A small-molecule ligand and the protein it binds are described below.
Small molecule (SMILES): CC(=O)N[C@H]1[C@H](O[C@H]2[C@H](O)[C@@H](NC(C)=O)CO[C@@H]2CO)O[C@H](CO)[C@@H](O)[C@@H]1O

Sequence of chain 1.A:
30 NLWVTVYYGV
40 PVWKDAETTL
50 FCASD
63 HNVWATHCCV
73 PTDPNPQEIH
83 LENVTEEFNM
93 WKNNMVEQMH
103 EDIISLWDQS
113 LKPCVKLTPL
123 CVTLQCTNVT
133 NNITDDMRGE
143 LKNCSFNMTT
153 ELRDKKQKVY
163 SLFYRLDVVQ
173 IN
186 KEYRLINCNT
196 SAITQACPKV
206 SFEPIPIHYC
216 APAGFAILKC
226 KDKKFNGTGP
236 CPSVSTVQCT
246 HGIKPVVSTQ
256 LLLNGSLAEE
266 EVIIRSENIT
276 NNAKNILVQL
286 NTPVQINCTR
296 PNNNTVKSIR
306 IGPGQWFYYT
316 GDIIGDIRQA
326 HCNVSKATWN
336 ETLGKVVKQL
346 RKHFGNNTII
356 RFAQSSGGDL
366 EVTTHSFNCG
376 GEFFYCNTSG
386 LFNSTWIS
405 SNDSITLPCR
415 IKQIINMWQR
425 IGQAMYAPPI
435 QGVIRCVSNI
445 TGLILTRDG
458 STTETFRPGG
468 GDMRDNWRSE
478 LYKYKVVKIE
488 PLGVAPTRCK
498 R

Binding-site contacts:
Ligand atom C1 contacts residue ASN194 of chain 1.C at 1.5 Å.
Ligand atom O5 contacts residue ASN194 of chain 1.C at 2.4 Å (h-bond).
Ligand atom C3 contacts residue ASN194 of chain 1.C at 3.9 Å.
Ligand atom N2 contacts residue ASN194 of chain 1.C at 3.0 Å (h-bond).
Ligand atom C6 contacts residue ARG189 of chain 1.C at 4.2 Å.
Ligand atom C8 contacts residue THR195 of chain 1.C at 3.9 Å.
Ligand atom C5 contacts residue ASN194 of chain 1.C at 3.8 Å.
Ligand atom C7 contacts residue THR195 of chain 1.C at 4.0 Å.
Ligand atom C8 contacts residue ARG305 of chain 1.A at 3.8 Å.
Ligand atom O6 contacts residue ARG189 of chain 1.C at 4.3 Å.
Ligand atom C7 contacts residue ASN194 of chain 1.C at 3.2 Å.
Ligand atom C4 contacts residue ASN194 of chain 1.C at 4.4 Å.
Ligand atom C1 contacts residue THR195 of chain 1.C at 4.1 Å.
Ligand atom O7 contacts residue ARG305 of chain 1.A at 4.4 Å.
Ligand atom O5 contacts residue ARG189 of chain 1.C at 3.6 Å.
Ligand atom C2 contacts residue ASN194 of chain 1.C at 2.5 Å.
Ligand atom C8 contacts residue ASN194 of chain 1.C at 3.9 Å.
Ligand atom O7 contacts residue ASN194 of chain 1.C at 3.1 Å (h-bond).
Ligand atom N2 contacts residue THR195 of chain 1.C at 3.7 Å.
Ligand atom C6 contacts residue VAL171 of chain 1.C at 4.4 Å (hydrophobic).

Sequence of chain 1.C:
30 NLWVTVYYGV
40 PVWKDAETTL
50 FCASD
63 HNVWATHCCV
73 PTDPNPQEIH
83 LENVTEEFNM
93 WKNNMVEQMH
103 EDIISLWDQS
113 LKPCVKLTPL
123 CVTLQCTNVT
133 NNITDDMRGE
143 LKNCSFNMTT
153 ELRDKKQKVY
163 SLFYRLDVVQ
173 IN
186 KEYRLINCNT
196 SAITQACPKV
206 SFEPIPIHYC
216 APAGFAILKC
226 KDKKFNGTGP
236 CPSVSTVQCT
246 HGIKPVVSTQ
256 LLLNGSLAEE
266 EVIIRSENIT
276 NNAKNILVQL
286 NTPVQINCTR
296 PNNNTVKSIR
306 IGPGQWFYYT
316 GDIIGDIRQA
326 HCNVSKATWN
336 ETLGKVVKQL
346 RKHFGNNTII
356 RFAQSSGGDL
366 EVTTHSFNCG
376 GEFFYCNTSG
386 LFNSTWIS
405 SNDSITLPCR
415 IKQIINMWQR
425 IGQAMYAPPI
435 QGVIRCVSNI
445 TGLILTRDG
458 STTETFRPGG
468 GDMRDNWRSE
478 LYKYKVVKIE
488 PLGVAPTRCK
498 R